The protein below binds the small molecule below.
Small molecule (SMILES): CC(=O)N[C@@H]1[C@@H](O)[C@H](O)[C@@H](CO)O[C@H]1O

Sequence of chain 6.A:
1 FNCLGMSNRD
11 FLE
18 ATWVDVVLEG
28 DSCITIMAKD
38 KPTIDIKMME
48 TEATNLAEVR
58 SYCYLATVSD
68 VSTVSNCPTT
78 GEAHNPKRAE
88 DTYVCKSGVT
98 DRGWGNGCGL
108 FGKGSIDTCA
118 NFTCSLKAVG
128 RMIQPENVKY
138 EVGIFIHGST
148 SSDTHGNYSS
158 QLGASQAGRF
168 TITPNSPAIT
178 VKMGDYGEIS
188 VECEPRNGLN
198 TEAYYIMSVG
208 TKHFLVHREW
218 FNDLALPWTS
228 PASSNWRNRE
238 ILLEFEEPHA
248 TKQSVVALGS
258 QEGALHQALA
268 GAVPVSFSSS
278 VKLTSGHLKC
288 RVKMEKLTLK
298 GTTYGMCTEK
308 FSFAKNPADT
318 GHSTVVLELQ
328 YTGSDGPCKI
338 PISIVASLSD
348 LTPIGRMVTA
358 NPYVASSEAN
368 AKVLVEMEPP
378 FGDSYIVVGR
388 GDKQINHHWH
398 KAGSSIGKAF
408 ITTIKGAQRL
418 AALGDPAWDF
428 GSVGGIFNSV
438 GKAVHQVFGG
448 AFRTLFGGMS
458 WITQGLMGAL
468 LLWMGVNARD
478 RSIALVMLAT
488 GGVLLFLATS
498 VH

Binding-site contacts:
Ligand atom C3 contacts residue ASN118 of chain 6.A at 3.8 Å.
Ligand atom N2 contacts residue ASP67 of chain 6.A at 4.5 Å.
Ligand atom C6 contacts residue THR120 of chain 6.A at 3.4 Å.
Ligand atom C5 contacts residue THR89 of chain 6.A at 4.5 Å.
Ligand atom C4 contacts residue ASN118 of chain 6.A at 4.2 Å.
Ligand atom O6 contacts residue THR89 of chain 6.A at 4.0 Å.
Ligand atom O5 contacts residue PHE119 of chain 6.A at 4.1 Å.
Ligand atom C6 contacts residue PHE119 of chain 6.A at 4.2 Å (hydrophobic).
Ligand atom C2 contacts residue ASN118 of chain 6.A at 2.4 Å.
Ligand atom O5 contacts residue ASN118 of chain 6.A at 2.4 Å (h-bond).
Ligand atom N2 contacts residue TYR90 of chain 6.A at 4.2 Å.
Ligand atom C8 contacts residue SER66 of chain 6.A at 3.3 Å.
Ligand atom C8 contacts residue ASN118 of chain 6.A at 3.6 Å.
Ligand atom O7 contacts residue TYR90 of chain 6.A at 3.8 Å.
Ligand atom O5 contacts residue THR89 of chain 6.A at 4.5 Å.
Ligand atom O7 contacts residue ASN118 of chain 6.A at 4.3 Å.
Ligand atom C1 contacts residue ASN118 of chain 6.A at 1.4 Å.
Ligand atom O6 contacts residue THR120 of chain 6.A at 3.1 Å (h-bond).
Ligand atom O7 contacts residue ASP67 of chain 6.A at 2.8 Å (salt-bridge).
Ligand atom O5 contacts residue THR120 of chain 6.A at 3.2 Å (h-bond).
Ligand atom C1 contacts residue THR89 of chain 6.A at 4.2 Å.
Ligand atom O6 contacts residue PHE119 of chain 6.A at 3.0 Å (h-bond).
Ligand atom C5 contacts residue ASN118 of chain 6.A at 3.6 Å.
Ligand atom C5 contacts residue THR120 of chain 6.A at 4.0 Å.
Ligand atom N2 contacts residue ASN118 of chain 6.A at 2.9 Å (h-bond).
Ligand atom C1 contacts residue THR120 of chain 6.A at 4.4 Å.
Ligand atom C8 contacts residue ASP67 of chain 6.A at 3.3 Å.
Ligand atom C7 contacts residue ASN118 of chain 6.A at 3.4 Å.
Ligand atom C7 contacts residue TYR90 of chain 6.A at 4.2 Å (hydrophobic).
Ligand atom C7 contacts residue ASP67 of chain 6.A at 3.3 Å.